Sequence of chain 1.C:
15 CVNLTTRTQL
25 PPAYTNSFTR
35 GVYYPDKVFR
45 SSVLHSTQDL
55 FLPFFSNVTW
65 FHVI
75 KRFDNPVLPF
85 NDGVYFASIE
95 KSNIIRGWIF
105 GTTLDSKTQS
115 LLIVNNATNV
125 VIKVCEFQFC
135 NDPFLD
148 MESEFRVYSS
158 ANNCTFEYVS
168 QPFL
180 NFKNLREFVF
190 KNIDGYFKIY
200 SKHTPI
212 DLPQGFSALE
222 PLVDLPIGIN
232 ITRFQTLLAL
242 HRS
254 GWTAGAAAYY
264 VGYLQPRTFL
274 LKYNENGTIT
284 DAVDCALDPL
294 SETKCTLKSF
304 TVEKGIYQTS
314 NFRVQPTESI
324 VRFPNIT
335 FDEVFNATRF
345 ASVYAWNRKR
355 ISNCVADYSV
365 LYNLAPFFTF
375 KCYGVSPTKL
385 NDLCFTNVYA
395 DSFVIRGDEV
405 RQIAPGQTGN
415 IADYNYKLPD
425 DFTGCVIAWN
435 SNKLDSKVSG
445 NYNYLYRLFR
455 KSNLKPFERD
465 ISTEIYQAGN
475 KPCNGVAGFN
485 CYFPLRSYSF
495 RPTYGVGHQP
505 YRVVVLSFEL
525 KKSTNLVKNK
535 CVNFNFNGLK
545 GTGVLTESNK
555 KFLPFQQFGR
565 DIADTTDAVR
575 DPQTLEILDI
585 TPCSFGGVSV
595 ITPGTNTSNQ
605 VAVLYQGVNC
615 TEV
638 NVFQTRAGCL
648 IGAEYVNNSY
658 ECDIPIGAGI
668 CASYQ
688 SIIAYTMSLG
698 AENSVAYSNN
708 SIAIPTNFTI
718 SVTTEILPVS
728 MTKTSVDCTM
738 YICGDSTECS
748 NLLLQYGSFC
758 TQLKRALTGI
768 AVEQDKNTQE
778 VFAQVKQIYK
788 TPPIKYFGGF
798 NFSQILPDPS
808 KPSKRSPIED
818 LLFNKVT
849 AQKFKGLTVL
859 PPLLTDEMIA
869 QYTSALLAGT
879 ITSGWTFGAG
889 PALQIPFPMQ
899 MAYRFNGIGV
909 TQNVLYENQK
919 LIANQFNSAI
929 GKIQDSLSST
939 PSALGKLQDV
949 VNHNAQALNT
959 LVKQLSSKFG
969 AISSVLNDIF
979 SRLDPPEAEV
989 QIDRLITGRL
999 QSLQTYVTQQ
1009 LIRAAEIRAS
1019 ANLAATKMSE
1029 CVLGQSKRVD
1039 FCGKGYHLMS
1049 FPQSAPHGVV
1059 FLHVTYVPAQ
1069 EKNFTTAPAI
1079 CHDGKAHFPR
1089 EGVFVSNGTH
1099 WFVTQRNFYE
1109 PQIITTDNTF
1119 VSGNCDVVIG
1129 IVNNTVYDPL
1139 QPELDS

This protein binds this small molecule.
Small molecule (SMILES): CC(=O)N[C@@H]1[C@@H](O)[C@H](O)[C@@H](CO)O[C@H]1O

Binding-site contacts:
Ligand atom C6 contacts residue ASN1071 of chain 1.B at 4.3 Å.
Ligand atom O5 contacts residue ASN1071 of chain 1.B at 2.9 Å (h-bond).
Ligand atom C5 contacts residue ALA703 of chain 1.B at 4.2 Å (hydrophobic).
Ligand atom O5 contacts residue ALA703 of chain 1.B at 4.4 Å.
Ligand atom C6 contacts residue ALA703 of chain 1.B at 3.6 Å (hydrophobic).
Ligand atom O5 contacts residue GLN892 of chain 1.C at 4.5 Å.
Ligand atom O6 contacts residue ASN1071 of chain 1.B at 3.4 Å (h-bond).
Ligand atom N2 contacts residue ASN1071 of chain 1.B at 4.5 Å.
Ligand atom C8 contacts residue GLU1069 of chain 1.B at 3.9 Å.
Ligand atom C1 contacts residue ASN1071 of chain 1.B at 3.2 Å.
Ligand atom O6 contacts residue ALA703 of chain 1.B at 4.1 Å.
Ligand atom C5 contacts residue ASN1071 of chain 1.B at 4.0 Å.
Ligand atom C2 contacts residue ASN1071 of chain 1.B at 3.8 Å.
Ligand atom C4 contacts residue ASN1071 of chain 1.B at 4.5 Å.

Sequence of chain 1.B:
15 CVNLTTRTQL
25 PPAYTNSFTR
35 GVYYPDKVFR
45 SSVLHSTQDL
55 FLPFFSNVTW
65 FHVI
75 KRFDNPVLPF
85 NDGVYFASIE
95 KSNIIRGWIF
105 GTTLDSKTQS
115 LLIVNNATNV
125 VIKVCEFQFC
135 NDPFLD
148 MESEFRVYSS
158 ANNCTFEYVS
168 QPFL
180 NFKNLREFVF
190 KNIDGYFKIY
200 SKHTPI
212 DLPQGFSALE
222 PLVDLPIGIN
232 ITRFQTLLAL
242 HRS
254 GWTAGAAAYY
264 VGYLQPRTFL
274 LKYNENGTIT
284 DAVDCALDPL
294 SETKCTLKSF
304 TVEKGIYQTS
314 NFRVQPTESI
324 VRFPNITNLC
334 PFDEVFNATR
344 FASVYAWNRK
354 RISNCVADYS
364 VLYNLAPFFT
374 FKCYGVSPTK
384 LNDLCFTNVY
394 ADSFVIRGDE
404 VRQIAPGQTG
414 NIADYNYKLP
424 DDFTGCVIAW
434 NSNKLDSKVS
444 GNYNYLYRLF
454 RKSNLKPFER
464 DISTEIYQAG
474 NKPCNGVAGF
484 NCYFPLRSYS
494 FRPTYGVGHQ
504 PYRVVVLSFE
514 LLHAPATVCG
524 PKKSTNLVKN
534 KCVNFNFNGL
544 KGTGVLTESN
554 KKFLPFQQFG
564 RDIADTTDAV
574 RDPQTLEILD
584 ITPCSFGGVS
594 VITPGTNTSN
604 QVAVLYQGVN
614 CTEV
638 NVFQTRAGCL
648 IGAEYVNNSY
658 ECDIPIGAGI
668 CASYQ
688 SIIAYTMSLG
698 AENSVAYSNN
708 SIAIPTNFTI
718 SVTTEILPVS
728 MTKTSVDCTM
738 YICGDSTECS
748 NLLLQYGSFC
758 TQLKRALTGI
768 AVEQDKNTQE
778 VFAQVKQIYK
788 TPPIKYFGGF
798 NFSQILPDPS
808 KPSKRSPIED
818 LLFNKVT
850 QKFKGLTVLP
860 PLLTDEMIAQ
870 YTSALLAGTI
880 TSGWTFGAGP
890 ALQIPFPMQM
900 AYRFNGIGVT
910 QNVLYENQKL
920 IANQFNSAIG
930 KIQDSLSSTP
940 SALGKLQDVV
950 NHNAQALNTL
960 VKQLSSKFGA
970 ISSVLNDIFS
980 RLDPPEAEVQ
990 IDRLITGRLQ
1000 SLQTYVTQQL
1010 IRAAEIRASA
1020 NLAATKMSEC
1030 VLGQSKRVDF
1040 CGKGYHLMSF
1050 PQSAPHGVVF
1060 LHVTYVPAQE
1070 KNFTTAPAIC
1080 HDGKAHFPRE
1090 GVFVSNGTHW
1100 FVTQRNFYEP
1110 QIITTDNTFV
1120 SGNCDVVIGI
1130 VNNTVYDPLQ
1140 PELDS